Sequence of chain 1.A:
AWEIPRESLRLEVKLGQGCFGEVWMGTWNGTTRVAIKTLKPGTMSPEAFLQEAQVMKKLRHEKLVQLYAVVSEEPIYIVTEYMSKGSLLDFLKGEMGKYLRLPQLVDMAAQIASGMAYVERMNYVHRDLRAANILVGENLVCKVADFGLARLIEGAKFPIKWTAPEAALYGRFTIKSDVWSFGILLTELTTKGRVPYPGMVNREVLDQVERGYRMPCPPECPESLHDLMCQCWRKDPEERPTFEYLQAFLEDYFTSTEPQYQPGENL

The small molecule below binds the protein below.
Small molecule (SMILES): Nc1ncnc2c1ncn2[C@@H]1O[C@H](COP(=O)(O)[C@H](F)P(=O)(O)OP(=O)(O)O)[C@@H](O)[C@H]1O

Binding-site contacts:
Ligand atom O2B contacts residue ASP157 of chain 1.A at 3.4 Å (salt-bridge).
Ligand atom PB contacts residue MG1 of chain 1.D at 2.9 Å.
Ligand atom N9 contacts residue VAL34 of chain 1.A at 3.9 Å.
Ligand atom O1B contacts residue ASP157 of chain 1.A at 2.5 Å (salt-bridge).
Ligand atom C6 contacts residue ALA46 of chain 1.A at 3.7 Å (hydrophobic).
Ligand atom F01 contacts residue GLY29 of chain 1.A at 3.5 Å.
Ligand atom O2B contacts residue MG1 of chain 1.D at 3.2 Å.
Ligand atom C5 contacts residue LEU146 of chain 1.A at 3.4 Å (hydrophobic).
Ligand atom C4' contacts residue GLY27 of chain 1.A at 3.5 Å.
Ligand atom O2A contacts residue MG1 of chain 1.D at 2.4 Å.
Ligand atom PA contacts residue MG1 of chain 1.D at 3.4 Å.
Ligand atom O1G contacts residue PHE31 of chain 1.A at 3.2 Å.
Ligand atom C5' contacts residue GLY27 of chain 1.A at 3.2 Å.
Ligand atom C6 contacts residue GLU92 of chain 1.A at 3.6 Å.
Ligand atom C5' contacts residue GLN28 of chain 1.A at 3.6 Å.
Ligand atom O4' contacts residue VAL34 of chain 1.A at 3.2 Å.
Ligand atom C2 contacts residue TYR93 of chain 1.A at 3.6 Å (hydrophobic).
Ligand atom C6 contacts residue MET94 of chain 1.A at 3.7 Å (hydrophobic).
Ligand atom N6 contacts residue ALA46 of chain 1.A at 3.7 Å.
Ligand atom N6 contacts residue GLU92 of chain 1.A at 2.6 Å (salt-bridge).
Ligand atom O2' contacts residue LEU146 of chain 1.A at 3.8 Å.
Ligand atom PB contacts residue ASP157 of chain 1.A at 3.4 Å.
Ligand atom N1 contacts residue MET94 of chain 1.A at 2.7 Å (h-bond).
Ligand atom N1 contacts residue TYR93 of chain 1.A at 3.6 Å.
Ligand atom C6 contacts residue LEU146 of chain 1.A at 3.5 Å (hydrophobic).
Ligand atom N6 contacts residue THR91 of chain 1.A at 3.5 Å (h-bond).
Ligand atom O2' contacts residue SER98 of chain 1.A at 3.4 Å (h-bond).
Ligand atom C01 contacts residue MG1 of chain 1.D at 3.3 Å.
Ligand atom N3 contacts residue MET94 of chain 1.A at 3.8 Å.
Ligand atom N6 contacts residue LEU146 of chain 1.A at 3.6 Å.
Ligand atom O5' contacts residue VAL34 of chain 1.A at 3.8 Å.
Ligand atom N6 contacts residue MET94 of chain 1.A at 3.9 Å.
Ligand atom N1 contacts residue GLU92 of chain 1.A at 3.9 Å.
Ligand atom N3 contacts residue LEU26 of chain 1.A at 3.7 Å.
Ligand atom O2A contacts residue ASP157 of chain 1.A at 3.8 Å.
Ligand atom C8 contacts residue VAL34 of chain 1.A at 3.9 Å (hydrophobic).
Ligand atom N7 contacts residue LEU146 of chain 1.A at 3.4 Å.
Ligand atom C2 contacts residue MET94 of chain 1.A at 3.0 Å (hydrophobic).
Ligand atom O1B contacts residue MG1 of chain 1.D at 2.2 Å.
Ligand atom O2' contacts residue GLY97 of chain 1.A at 3.7 Å.